This small molecule binds to this protein.
Small molecule (SMILES): CC(=O)N[C@H]1[C@H]([C@H](O)[C@H](O)CO)O[C@@](O[C@H](CO)[C@@H](O)[C@@H]2O[C@@H](C(=O)O)C[C@H](O)[C@H]2NC(C)=O)(C(=O)O)C[C@@H]1O

Binding-site contacts:
Ligand atom C9 contacts residue LEU67 of chain 6.E at 4.0 Å (hydrophobic).
Ligand atom C10 contacts residue LEU62 of chain 6.E at 3.1 Å (hydrophobic).
Ligand atom O10 contacts residue LEU62 of chain 6.E at 2.8 Å.
Ligand atom C7 contacts residue GLN278 of chain 6.E at 3.9 Å.
Ligand atom C8 contacts residue GLN278 of chain 6.E at 3.7 Å.
Ligand atom O8 contacts residue THR276 of chain 6.E at 4.0 Å.
Ligand atom C10 contacts residue ASN272 of chain 6.E at 3.9 Å.
Ligand atom O9 contacts residue LEU67 of chain 6.E at 3.1 Å.
Ligand atom C11 contacts residue HIS138 of chain 6.D at 3.5 Å.
Ligand atom C7 contacts residue LEU62 of chain 6.E at 3.8 Å (hydrophobic).
Ligand atom C9 contacts residue LYS68 of chain 6.E at 3.8 Å.
Ligand atom O1A contacts residue ASN272 of chain 6.E at 3.6 Å.
Ligand atom O1B contacts residue THR276 of chain 6.E at 3.4 Å (h-bond).
Ligand atom O8 contacts residue ASN272 of chain 6.E at 3.5 Å (h-bond).
Ligand atom N5 contacts residue GLN278 of chain 6.E at 3.7 Å.
Ligand atom C9 contacts residue GLN278 of chain 6.E at 3.3 Å.
Ligand atom O9 contacts residue LYS68 of chain 6.E at 2.9 Å (salt-bridge).
Ligand atom C11 contacts residue PHE65 of chain 6.E at 3.7 Å (hydrophobic).
Ligand atom C11 contacts residue THR276 of chain 6.E at 3.4 Å.
Ligand atom N5 contacts residue LEU62 of chain 6.E at 3.9 Å.
Ligand atom O10 contacts residue PHE75 of chain 6.A at 3.9 Å.
Ligand atom C11 contacts residue ASN272 of chain 6.E at 3.5 Å.
Ligand atom C6 contacts residue LYS68 of chain 6.E at 4.0 Å.
Ligand atom O9 contacts residue GLN278 of chain 6.E at 4.0 Å.
Ligand atom C1 contacts residue THR276 of chain 6.E at 3.3 Å.
Ligand atom C1 contacts residue LYS68 of chain 6.E at 3.8 Å.
Ligand atom O1B contacts residue LYS68 of chain 6.E at 3.1 Å.
Ligand atom O1B contacts residue SER274 of chain 6.E at 3.3 Å (h-bond).
Ligand atom O1A contacts residue THR276 of chain 6.E at 2.6 Å (h-bond).
Ligand atom N5 contacts residue ASN272 of chain 6.E at 3.2 Å (h-bond).
Ligand atom C11 contacts residue PHE75 of chain 6.A at 3.5 Å (hydrophobic).
Ligand atom C11 contacts residue PHE270 of chain 6.E at 3.9 Å (hydrophobic).
Ligand atom C11 contacts residue GLN278 of chain 6.E at 3.5 Å.
Ligand atom C11 contacts residue LEU62 of chain 6.E at 3.5 Å (hydrophobic).
Ligand atom O8 contacts residue GLN278 of chain 6.E at 3.5 Å (h-bond).
Ligand atom O1A contacts residue LYS68 of chain 6.E at 3.8 Å.
Ligand atom O8 contacts residue LYS68 of chain 6.E at 3.3 Å.
Ligand atom C10 contacts residue GLN278 of chain 6.E at 4.0 Å.
Ligand atom C6 contacts residue ASN272 of chain 6.E at 3.7 Å.
Ligand atom O7 contacts residue LEU62 of chain 6.E at 3.3 Å.

Sequence of chain 6.D:
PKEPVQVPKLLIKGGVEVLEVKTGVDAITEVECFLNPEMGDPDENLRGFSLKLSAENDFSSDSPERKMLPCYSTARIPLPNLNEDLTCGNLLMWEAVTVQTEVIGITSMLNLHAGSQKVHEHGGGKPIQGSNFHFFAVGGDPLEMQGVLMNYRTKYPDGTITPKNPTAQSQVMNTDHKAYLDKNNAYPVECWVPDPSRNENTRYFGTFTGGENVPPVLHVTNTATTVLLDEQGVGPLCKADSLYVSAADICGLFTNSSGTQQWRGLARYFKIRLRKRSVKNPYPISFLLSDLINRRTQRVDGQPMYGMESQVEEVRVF

Sequence of chain 6.E:
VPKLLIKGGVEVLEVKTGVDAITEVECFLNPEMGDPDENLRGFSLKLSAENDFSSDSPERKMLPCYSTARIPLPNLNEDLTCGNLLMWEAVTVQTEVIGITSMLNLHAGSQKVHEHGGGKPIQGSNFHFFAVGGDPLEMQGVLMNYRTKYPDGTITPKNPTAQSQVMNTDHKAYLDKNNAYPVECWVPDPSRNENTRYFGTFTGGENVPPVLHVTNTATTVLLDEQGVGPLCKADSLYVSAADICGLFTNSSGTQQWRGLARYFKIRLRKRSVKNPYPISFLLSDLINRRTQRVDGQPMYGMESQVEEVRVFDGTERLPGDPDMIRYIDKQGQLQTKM

Sequence of chain 6.A:
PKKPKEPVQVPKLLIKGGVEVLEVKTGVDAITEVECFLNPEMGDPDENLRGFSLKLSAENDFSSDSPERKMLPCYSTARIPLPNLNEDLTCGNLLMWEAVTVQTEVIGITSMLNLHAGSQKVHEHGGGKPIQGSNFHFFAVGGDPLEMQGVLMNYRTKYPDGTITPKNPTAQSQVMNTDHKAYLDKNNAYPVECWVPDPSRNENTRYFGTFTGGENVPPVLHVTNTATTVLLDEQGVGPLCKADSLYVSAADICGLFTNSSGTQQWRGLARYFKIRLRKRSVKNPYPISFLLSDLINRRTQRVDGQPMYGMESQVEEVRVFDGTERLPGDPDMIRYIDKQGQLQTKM